Binding-site contacts:
Ligand atom C4 contacts residue ASN192 of chain 1.B at 4.3 Å.
Ligand atom C7 contacts residue LEU191 of chain 1.B at 4.5 Å (hydrophobic).
Ligand atom C1 contacts residue ASN192 of chain 1.B at 1.4 Å.
Ligand atom C5 contacts residue ASN192 of chain 1.B at 3.7 Å.
Ligand atom N2 contacts residue ASN192 of chain 1.B at 3.0 Å (h-bond).
Ligand atom C2 contacts residue ASN192 of chain 1.B at 2.5 Å.
Ligand atom C8 contacts residue ARG137 of chain 1.B at 4.3 Å.
Ligand atom C8 contacts residue TYR209 of chain 1.B at 3.4 Å (hydrophobic).
Ligand atom O6 contacts residue ASN192 of chain 1.B at 3.9 Å.
Ligand atom C3 contacts residue ASN192 of chain 1.B at 3.9 Å.
Ligand atom O5 contacts residue ASN192 of chain 1.B at 2.4 Å (h-bond).
Ligand atom C8 contacts residue LEU191 of chain 1.B at 3.4 Å (hydrophobic).
Ligand atom C7 contacts residue ASN192 of chain 1.B at 4.1 Å.

Sequence of chain 1.B:
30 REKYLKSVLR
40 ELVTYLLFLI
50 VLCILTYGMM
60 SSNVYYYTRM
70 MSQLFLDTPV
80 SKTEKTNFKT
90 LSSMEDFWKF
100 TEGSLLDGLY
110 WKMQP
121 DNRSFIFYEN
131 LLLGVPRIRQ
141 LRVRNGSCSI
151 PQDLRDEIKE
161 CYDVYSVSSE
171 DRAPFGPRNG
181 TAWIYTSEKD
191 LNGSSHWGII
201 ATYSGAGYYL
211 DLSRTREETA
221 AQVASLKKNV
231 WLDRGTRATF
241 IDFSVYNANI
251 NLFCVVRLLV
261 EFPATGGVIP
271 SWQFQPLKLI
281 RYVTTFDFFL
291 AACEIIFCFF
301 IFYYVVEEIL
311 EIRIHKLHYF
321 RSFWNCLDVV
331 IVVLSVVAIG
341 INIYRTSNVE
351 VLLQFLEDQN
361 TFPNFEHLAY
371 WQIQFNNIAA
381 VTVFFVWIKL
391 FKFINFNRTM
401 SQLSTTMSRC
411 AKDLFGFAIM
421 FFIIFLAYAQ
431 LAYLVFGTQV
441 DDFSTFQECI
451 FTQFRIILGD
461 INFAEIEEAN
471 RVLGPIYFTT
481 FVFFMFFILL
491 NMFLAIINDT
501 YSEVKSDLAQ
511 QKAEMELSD

The protein below binds the small molecule below.
Small molecule (SMILES): CC(=O)N[C@H]1[C@H](O[C@H]2[C@H](O)[C@@H](NC(C)=O)CO[C@@H]2CO)O[C@H](CO)[C@@H](O)[C@@H]1O